Sequence of chain 1.C:
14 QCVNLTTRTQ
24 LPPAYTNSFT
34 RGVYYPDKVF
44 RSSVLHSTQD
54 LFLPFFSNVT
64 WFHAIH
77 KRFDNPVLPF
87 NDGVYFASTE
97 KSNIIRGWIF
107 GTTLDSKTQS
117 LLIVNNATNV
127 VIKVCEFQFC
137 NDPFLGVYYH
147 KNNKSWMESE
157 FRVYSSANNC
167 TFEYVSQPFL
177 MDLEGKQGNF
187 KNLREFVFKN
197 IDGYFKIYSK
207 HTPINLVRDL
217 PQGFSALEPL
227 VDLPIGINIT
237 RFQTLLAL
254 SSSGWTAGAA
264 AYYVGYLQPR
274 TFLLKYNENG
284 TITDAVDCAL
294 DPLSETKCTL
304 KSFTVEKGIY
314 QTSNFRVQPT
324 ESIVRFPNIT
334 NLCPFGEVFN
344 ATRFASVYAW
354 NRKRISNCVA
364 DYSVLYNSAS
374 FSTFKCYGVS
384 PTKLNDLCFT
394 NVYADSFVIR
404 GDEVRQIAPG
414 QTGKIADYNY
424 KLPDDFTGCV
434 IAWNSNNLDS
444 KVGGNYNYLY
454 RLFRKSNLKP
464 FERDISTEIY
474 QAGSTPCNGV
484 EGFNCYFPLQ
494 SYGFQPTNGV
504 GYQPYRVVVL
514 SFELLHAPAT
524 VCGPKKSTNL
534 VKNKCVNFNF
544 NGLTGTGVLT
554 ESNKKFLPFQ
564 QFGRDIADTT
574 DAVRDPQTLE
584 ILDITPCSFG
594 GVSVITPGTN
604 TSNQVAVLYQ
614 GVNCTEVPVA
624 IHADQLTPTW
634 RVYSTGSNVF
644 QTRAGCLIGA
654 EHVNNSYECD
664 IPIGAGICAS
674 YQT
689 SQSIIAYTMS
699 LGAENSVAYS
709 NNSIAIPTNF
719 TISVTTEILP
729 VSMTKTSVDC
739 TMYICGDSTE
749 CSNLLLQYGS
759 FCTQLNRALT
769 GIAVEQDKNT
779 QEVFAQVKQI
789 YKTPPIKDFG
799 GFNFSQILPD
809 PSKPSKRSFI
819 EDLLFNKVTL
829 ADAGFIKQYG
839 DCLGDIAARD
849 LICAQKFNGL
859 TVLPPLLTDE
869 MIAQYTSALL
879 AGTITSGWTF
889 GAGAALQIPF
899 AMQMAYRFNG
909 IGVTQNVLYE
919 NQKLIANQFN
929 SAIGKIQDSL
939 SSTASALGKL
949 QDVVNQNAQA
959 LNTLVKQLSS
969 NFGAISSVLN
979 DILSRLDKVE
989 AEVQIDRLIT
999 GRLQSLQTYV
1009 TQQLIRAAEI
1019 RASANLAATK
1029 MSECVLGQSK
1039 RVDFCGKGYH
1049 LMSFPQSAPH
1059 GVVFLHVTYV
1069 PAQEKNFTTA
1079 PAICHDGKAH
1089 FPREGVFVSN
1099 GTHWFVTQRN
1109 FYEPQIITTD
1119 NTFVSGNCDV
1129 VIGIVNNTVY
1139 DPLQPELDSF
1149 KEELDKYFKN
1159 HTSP

This small molecule binds to this protein.
Small molecule (SMILES): CC(=O)N[C@@H]1[C@@H](O)[C@H](O)[C@@H](CO)O[C@H]1O

Binding-site contacts:
Ligand atom C8 contacts residue ASN148 of chain 1.C at 2.9 Å.
Ligand atom N2 contacts residue LYS147 of chain 1.C at 3.9 Å.
Ligand atom O5 contacts residue ASN149 of chain 1.C at 2.4 Å (h-bond).
Ligand atom C4 contacts residue ASN149 of chain 1.C at 4.2 Å.
Ligand atom C7 contacts residue ASN149 of chain 1.C at 3.5 Å.
Ligand atom C7 contacts residue LYS147 of chain 1.C at 3.0 Å.
Ligand atom N2 contacts residue ASN149 of chain 1.C at 2.8 Å (h-bond).
Ligand atom C8 contacts residue LYS147 of chain 1.C at 3.0 Å.
Ligand atom O7 contacts residue LYS147 of chain 1.C at 2.8 Å (salt-bridge).
Ligand atom C3 contacts residue ASN149 of chain 1.C at 3.7 Å.
Ligand atom O7 contacts residue ASN149 of chain 1.C at 3.8 Å.
Ligand atom C1 contacts residue ASN149 of chain 1.C at 1.3 Å.
Ligand atom C8 contacts residue ASN149 of chain 1.C at 4.2 Å.
Ligand atom C7 contacts residue ASN148 of chain 1.C at 4.1 Å.
Ligand atom C2 contacts residue ASN149 of chain 1.C at 2.4 Å.
Ligand atom C5 contacts residue ASN149 of chain 1.C at 3.6 Å.